The protein below binds the small molecule below.
Small molecule (SMILES): C[C@H](CC[C@H](O)CCO)[C@H]1CC[C@H]2[C@@H]3CC[C@@H]4C[C@H](CC(C)(C)O)CC[C@]4(C)[C@H]3CC[C@]12C

Sequence of chain 1.A:
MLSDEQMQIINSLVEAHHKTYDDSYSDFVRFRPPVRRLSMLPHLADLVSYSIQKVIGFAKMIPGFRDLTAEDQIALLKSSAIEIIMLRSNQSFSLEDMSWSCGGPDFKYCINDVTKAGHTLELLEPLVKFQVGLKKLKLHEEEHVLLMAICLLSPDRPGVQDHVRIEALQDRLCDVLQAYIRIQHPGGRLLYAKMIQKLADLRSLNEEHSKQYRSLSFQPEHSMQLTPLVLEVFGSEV

Binding-site contacts:
Ligand atom C20 contacts residue LEU187 of chain 1.A at 3.5 Å (hydrophobic).
Ligand atom C28 contacts residue LEU279 of chain 1.A at 3.6 Å (hydrophobic).
Ligand atom C22 contacts residue VAL177 of chain 1.A at 3.4 Å (hydrophobic).
Ligand atom C2 contacts residue LEU110 of chain 1.A at 3.8 Å (hydrophobic).
Ligand atom C8 contacts residue SER152 of chain 1.A at 3.5 Å.
Ligand atom C5 contacts residue PHE31 of chain 1.A at 3.9 Å (hydrophobic).
Ligand atom C3 contacts residue CYS165 of chain 1.A at 3.9 Å (hydrophobic).
Ligand atom C3 contacts residue SER152 of chain 1.A at 3.6 Å.
Ligand atom C25 contacts residue VAL177 of chain 1.A at 4.0 Å (hydrophobic).
Ligand atom C6 contacts residue TYR24 of chain 1.A at 3.9 Å (hydrophobic).
Ligand atom C13 contacts residue LEU186 of chain 1.A at 3.9 Å (hydrophobic).
Ligand atom C20 contacts residue VAL177 of chain 1.A at 3.4 Å (hydrophobic).
Ligand atom O contacts residue TYR24 of chain 1.A at 2.8 Å (h-bond).
Ligand atom C3 contacts residue SER155 of chain 1.A at 3.5 Å.
Ligand atom C18 contacts residue HIS182 of chain 1.A at 3.8 Å.
Ligand atom C27 contacts residue HIS272 of chain 1.A at 4.0 Å.
Ligand atom C29 contacts residue VAL293 of chain 1.A at 3.7 Å (hydrophobic).
Ligand atom C28 contacts residue LEU104 of chain 1.A at 3.6 Å (hydrophobic).
Ligand atom C16 contacts residue HIS182 of chain 1.A at 3.5 Å.
Ligand atom O1 contacts residue ARG151 of chain 1.A at 3.1 Å (salt-bridge).
Ligand atom C12 contacts residue ILE145 of chain 1.A at 4.0 Å (hydrophobic).
Ligand atom C2 contacts residue SER152 of chain 1.A at 3.6 Å.
Ligand atom C4 contacts residue SER155 of chain 1.A at 3.7 Å.
Ligand atom O2 contacts residue HIS182 of chain 1.A at 2.7 Å (h-bond).
Ligand atom C6 contacts residue ARG151 of chain 1.A at 3.6 Å.
Ligand atom C15 contacts residue HIS272 of chain 1.A at 3.8 Å.
Ligand atom O1 contacts residue SER114 of chain 1.A at 3.1 Å (h-bond).
Ligand atom O2 contacts residue TYR276 of chain 1.A at 3.7 Å.
Ligand atom O contacts residue SER152 of chain 1.A at 3.6 Å.
Ligand atom C27 contacts residue HIS182 of chain 1.A at 3.7 Å.
Ligand atom C28 contacts residue HIS182 of chain 1.A at 3.7 Å.
Ligand atom C29 contacts residue TYR276 of chain 1.A at 3.8 Å (hydrophobic).
Ligand atom C8 contacts residue ILE148 of chain 1.A at 4.0 Å (hydrophobic).
Ligand atom C4 contacts residue SER152 of chain 1.A at 3.7 Å.
Ligand atom C25 contacts residue TRP163 of chain 1.A at 3.6 Å (hydrophobic).
Ligand atom C contacts residue TYR172 of chain 1.A at 3.9 Å (hydrophobic).
Ligand atom O2 contacts residue HIS272 of chain 1.A at 2.9 Å (h-bond).
Ligand atom C11 contacts residue LEU190 of chain 1.A at 4.0 Å (hydrophobic).
Ligand atom O contacts residue SER155 of chain 1.A at 2.7 Å (h-bond).
Ligand atom C3 contacts residue TRP163 of chain 1.A at 4.0 Å (hydrophobic).